Sequence of chain 5.A:
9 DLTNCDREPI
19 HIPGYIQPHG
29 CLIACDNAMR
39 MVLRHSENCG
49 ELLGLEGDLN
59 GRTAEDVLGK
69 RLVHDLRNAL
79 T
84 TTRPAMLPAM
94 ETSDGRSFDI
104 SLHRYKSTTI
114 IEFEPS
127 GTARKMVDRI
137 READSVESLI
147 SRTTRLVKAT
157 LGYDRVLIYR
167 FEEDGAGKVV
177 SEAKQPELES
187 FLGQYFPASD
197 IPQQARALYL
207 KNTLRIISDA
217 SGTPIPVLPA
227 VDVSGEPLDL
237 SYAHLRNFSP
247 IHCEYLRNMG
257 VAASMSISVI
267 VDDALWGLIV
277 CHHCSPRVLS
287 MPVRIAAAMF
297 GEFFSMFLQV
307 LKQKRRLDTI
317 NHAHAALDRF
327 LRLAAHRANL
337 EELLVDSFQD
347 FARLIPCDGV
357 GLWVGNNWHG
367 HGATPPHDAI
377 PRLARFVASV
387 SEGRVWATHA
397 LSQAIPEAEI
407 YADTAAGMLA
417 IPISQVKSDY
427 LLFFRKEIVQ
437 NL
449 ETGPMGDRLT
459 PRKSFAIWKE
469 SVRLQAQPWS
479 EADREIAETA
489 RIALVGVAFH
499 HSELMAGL

Binding-site contacts:
Ligand atom CMA contacts residue LEU457 of chain 5.A at 3.5 Å (hydrophobic).
Ligand atom NC contacts residue HIS248 of chain 5.A at 3.4 Å (h-bond).
Ligand atom CAC contacts residue TYR205 of chain 5.A at 3.4 Å (hydrophobic).
Ligand atom C4C contacts residue ILE197 of chain 5.A at 3.4 Å (hydrophobic).
Ligand atom CBB contacts residue TYR205 of chain 5.A at 3.5 Å (hydrophobic).
Ligand atom O1B contacts residue TYR205 of chain 5.A at 2.8 Å (h-bond).
Ligand atom OA contacts residue ASP196 of chain 5.A at 3.5 Å.
Ligand atom C1C contacts residue HIS248 of chain 5.A at 3.3 Å.
Ligand atom CAB contacts residue TYR205 of chain 5.A at 3.2 Å (hydrophobic).
Ligand atom CHC contacts residue HIS248 of chain 5.A at 3.5 Å.
Ligand atom O2C contacts residue SER262 of chain 5.A at 3.0 Å (h-bond).
Ligand atom CGC contacts residue SER262 of chain 5.A at 3.0 Å.
Ligand atom NA contacts residue ASP196 of chain 5.A at 2.9 Å (salt-bridge).
Ligand atom O2B contacts residue ARG242 of chain 5.A at 2.9 Å (salt-bridge).
Ligand atom O1B contacts residue PHE244 of chain 5.A at 3.2 Å.
Ligand atom O1C contacts residue SER262 of chain 5.A at 2.7 Å (h-bond).
Ligand atom CHC contacts residue TYR205 of chain 5.A at 3.5 Å (hydrophobic).
Ligand atom CBB contacts residue PHE244 of chain 5.A at 3.5 Å (hydrophobic).
Ligand atom C4A contacts residue ASP196 of chain 5.A at 3.5 Å.
Ligand atom C3C contacts residue ILE197 of chain 5.A at 3.5 Å (hydrophobic).
Ligand atom CHB contacts residue PRO198 of chain 5.A at 3.3 Å (hydrophobic).
Ligand atom CBA contacts residue CYS13 of chain 5.A at 1.8 Å (hydrophobic).
Ligand atom NB contacts residue ASP196 of chain 5.A at 2.8 Å (salt-bridge).
Ligand atom NC contacts residue ILE197 of chain 5.A at 3.5 Å.
Ligand atom CGB contacts residue PHE244 of chain 5.A at 3.1 Å (hydrophobic).
Ligand atom NB contacts residue PRO198 of chain 5.A at 3.5 Å.
Ligand atom NC contacts residue ASP196 of chain 5.A at 3.1 Å (salt-bridge).
Ligand atom C1B contacts residue PRO198 of chain 5.A at 3.1 Å (hydrophobic).
Ligand atom O1B contacts residue ARG242 of chain 5.A at 3.0 Å (salt-bridge).
Ligand atom C1B contacts residue ASP196 of chain 5.A at 3.5 Å.
Ligand atom OA contacts residue TYR251 of chain 5.A at 3.3 Å.
Ligand atom OD contacts residue HIS278 of chain 5.A at 2.6 Å (h-bond).
Ligand atom CAA contacts residue CYS13 of chain 5.A at 2.7 Å (hydrophobic).
Ligand atom C2C contacts residue HIS248 of chain 5.A at 3.6 Å.
Ligand atom C2B contacts residue PRO198 of chain 5.A at 3.3 Å (hydrophobic).
Ligand atom O2B contacts residue SER245 of chain 5.A at 3.0 Å (h-bond).
Ligand atom O2B contacts residue PHE244 of chain 5.A at 3.3 Å.
Ligand atom O1C contacts residue ARG211 of chain 5.A at 2.8 Å (salt-bridge).
Ligand atom CBD contacts residue PHE192 of chain 5.A at 3.0 Å (hydrophobic).
Ligand atom O1C contacts residue TYR205 of chain 5.A at 3.5 Å (h-bond).

This small molecule binds to this protein.
Small molecule (SMILES): C=CC1=C(C)/C(=C\c2[nH]c(/C=C3\N=C(/C=C4\NC(=O)[C@@H](C)\C4=C/C)C(C)=C3CCC(=O)O)c(CCC(=O)O)c2C)NC1=O